Sequence of chain 1.K:
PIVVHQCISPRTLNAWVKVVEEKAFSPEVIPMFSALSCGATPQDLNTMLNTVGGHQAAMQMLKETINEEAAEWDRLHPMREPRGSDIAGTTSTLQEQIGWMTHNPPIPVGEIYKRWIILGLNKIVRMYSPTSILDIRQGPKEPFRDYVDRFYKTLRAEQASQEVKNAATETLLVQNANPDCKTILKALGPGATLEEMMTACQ

The small molecule below binds the protein below.
Small molecule (SMILES): Nc1ccc(S(=O)(=O)N2CCN(CC(=O)N[C@@H](Cc3cc(F)cc(F)c3)c3nc4ccccc4c(=O)n3-c3ccc(S(=O)(=O)N4CCOCC4)cc3)C(=O)C2)cc1

Binding-site contacts:
Ligand atom O2 contacts residue LYS182 of chain 1.L at 3.2 Å.
Ligand atom O6 contacts residue LYS70 of chain 1.K at 3.4 Å (salt-bridge).
Ligand atom C17 contacts residue ASN57 of chain 1.K at 3.2 Å.
Ligand atom O1 contacts residue TYR169 of chain 1.L at 3.5 Å (h-bond).
Ligand atom C15 contacts residue ASN57 of chain 1.K at 3.4 Å.
Ligand atom C22 contacts residue ASN53 of chain 1.K at 3.3 Å.
Ligand atom C19 contacts residue MET66 of chain 1.K at 3.3 Å (hydrophobic).
Ligand atom C7 contacts residue GLN67 of chain 1.K at 3.5 Å.
Ligand atom C3 contacts residue TYR169 of chain 1.L at 3.1 Å (hydrophobic).
Ligand atom O7 contacts residue SER102 of chain 1.K at 3.4 Å.
Ligand atom C25 contacts residue GLY106 of chain 1.K at 3.4 Å.
Ligand atom O1 contacts residue ARG173 of chain 1.L at 3.4 Å.
Ligand atom C10 contacts residue GLN179 of chain 1.L at 3.2 Å.
Ligand atom C37 contacts residue SER102 of chain 1.K at 3.5 Å.
Ligand atom C1 contacts residue ASN183 of chain 1.L at 3.3 Å.
Ligand atom O5 contacts residue GLY106 of chain 1.K at 3.3 Å (h-bond).
Ligand atom N1 contacts residue ASN183 of chain 1.L at 3.1 Å (h-bond).
Ligand atom F2 contacts residue LYS70 of chain 1.K at 3.3 Å.
Ligand atom O6 contacts residue ASN74 of chain 1.K at 3.5 Å (h-bond).
Ligand atom C34 contacts residue ASN53 of chain 1.K at 3.3 Å.
Ligand atom C6 contacts residue GLN179 of chain 1.L at 3.3 Å.
Ligand atom N4 contacts residue ASN57 of chain 1.K at 2.7 Å (h-bond).
Ligand atom O5 contacts residue ASN53 of chain 1.K at 3.5 Å (h-bond).
Ligand atom O8 contacts residue ASN74 of chain 1.K at 3.0 Å (h-bond).
Ligand atom S2 contacts residue ASN74 of chain 1.K at 3.5 Å (h-bond).
Ligand atom F2 contacts residue ILE73 of chain 1.K at 3.4 Å.
Ligand atom O3 contacts residue GLN67 of chain 1.K at 3.3 Å (h-bond).
Ligand atom O2 contacts residue ARG173 of chain 1.L at 3.4 Å.
Ligand atom C34 contacts residue TYR130 of chain 1.K at 3.3 Å (hydrophobic).
Ligand atom C3 contacts residue GLN67 of chain 1.K at 3.5 Å.
Ligand atom O6 contacts residue ILE73 of chain 1.K at 2.9 Å.
Ligand atom C11 contacts residue ASN57 of chain 1.K at 3.5 Å.
Ligand atom N1 contacts residue THR186 of chain 1.L at 3.3 Å (h-bond).
Ligand atom O4 contacts residue LYS70 of chain 1.K at 2.9 Å.
Ligand atom N6 contacts residue ASN57 of chain 1.K at 3.0 Å (h-bond).
Ligand atom O5 contacts residue THR107 of chain 1.K at 2.9 Å (h-bond).
Ligand atom F1 contacts residue MET66 of chain 1.K at 3.3 Å.
Ligand atom C4 contacts residue TYR169 of chain 1.L at 3.3 Å (hydrophobic).
Ligand atom C15 contacts residue ASN53 of chain 1.K at 3.5 Å.
Ligand atom C23 contacts residue ASN53 of chain 1.K at 3.5 Å.

Sequence of chain 1.L:
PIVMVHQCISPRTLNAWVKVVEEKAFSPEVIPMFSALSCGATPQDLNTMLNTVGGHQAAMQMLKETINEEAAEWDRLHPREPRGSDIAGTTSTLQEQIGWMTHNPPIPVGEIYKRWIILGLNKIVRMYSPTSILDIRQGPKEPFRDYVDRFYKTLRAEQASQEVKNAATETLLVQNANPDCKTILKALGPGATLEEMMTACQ